This protein binds this small molecule.
Small molecule (SMILES): CC(=O)N[C@H]1[C@H](O[C@H]2[C@H](O)[C@@H](NC(C)=O)CO[C@@H]2CO)O[C@H](CO)[C@@H](O[C@@H]2O[C@H](CO)[C@@H](O)[C@H](O)[C@H]2NC(C)=O)[C@@H]1O

Sequence of chain 1.A:
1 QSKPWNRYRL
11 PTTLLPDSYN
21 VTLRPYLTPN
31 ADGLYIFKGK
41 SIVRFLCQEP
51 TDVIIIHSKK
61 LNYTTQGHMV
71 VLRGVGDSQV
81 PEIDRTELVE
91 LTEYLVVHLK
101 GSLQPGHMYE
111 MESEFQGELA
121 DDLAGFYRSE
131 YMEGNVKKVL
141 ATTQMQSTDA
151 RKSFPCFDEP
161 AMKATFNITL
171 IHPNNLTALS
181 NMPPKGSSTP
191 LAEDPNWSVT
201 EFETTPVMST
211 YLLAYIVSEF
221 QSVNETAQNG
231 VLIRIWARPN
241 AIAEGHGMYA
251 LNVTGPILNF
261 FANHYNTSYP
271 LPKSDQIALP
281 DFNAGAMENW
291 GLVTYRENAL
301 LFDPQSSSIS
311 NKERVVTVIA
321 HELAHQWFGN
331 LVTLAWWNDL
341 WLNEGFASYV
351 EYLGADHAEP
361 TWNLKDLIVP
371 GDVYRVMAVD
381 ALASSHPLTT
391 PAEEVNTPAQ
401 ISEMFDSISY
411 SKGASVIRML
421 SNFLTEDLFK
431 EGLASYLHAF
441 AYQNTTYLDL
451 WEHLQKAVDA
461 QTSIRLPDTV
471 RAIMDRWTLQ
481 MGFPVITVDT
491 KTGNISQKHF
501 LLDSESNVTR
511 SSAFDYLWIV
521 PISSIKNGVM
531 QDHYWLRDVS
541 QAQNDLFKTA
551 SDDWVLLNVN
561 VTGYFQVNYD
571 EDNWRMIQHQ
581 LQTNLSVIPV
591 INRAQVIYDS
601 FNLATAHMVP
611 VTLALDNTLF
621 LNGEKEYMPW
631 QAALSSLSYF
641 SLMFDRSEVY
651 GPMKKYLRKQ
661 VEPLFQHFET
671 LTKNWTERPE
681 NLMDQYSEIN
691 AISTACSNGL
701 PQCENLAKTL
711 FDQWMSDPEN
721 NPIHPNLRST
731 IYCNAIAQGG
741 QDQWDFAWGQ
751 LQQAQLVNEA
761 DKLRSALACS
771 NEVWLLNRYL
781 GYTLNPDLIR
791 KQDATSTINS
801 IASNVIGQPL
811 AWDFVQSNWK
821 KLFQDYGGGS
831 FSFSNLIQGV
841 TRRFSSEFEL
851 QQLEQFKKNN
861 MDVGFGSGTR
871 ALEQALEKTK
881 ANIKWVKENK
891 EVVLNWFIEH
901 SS

Binding-site contacts:
Ligand atom O7 contacts residue GLN116 of chain 1.A at 3.0 Å (h-bond).
Ligand atom C8 contacts residue ILE36 of chain 1.A at 3.9 Å (hydrophobic).
Ligand atom O3 contacts residue LEU34 of chain 1.A at 4.5 Å.
Ligand atom C7 contacts residue ASN62 of chain 1.A at 3.4 Å.
Ligand atom C7 contacts residue GLN116 of chain 1.A at 4.0 Å.
Ligand atom C3 contacts residue ASN62 of chain 1.A at 3.8 Å.
Ligand atom C4 contacts residue ASN62 of chain 1.A at 4.2 Å.
Ligand atom C8 contacts residue GLU118 of chain 1.A at 3.5 Å.
Ligand atom C2 contacts residue ASN62 of chain 1.A at 2.4 Å.
Ligand atom N2 contacts residue ASN62 of chain 1.A at 2.9 Å (h-bond).
Ligand atom C5 contacts residue ASN62 of chain 1.A at 3.6 Å.
Ligand atom O7 contacts residue ASN62 of chain 1.A at 3.4 Å (h-bond).
Ligand atom C8 contacts residue GLN116 of chain 1.A at 4.3 Å.
Ligand atom O5 contacts residue ASN62 of chain 1.A at 2.3 Å (h-bond).
Ligand atom O6 contacts residue ASP32 of chain 1.A at 3.6 Å (salt-bridge).
Ligand atom C1 contacts residue ASN62 of chain 1.A at 1.4 Å.
Ligand atom C8 contacts residue GLY117 of chain 1.A at 3.3 Å.